Sequence of chain 1.D:
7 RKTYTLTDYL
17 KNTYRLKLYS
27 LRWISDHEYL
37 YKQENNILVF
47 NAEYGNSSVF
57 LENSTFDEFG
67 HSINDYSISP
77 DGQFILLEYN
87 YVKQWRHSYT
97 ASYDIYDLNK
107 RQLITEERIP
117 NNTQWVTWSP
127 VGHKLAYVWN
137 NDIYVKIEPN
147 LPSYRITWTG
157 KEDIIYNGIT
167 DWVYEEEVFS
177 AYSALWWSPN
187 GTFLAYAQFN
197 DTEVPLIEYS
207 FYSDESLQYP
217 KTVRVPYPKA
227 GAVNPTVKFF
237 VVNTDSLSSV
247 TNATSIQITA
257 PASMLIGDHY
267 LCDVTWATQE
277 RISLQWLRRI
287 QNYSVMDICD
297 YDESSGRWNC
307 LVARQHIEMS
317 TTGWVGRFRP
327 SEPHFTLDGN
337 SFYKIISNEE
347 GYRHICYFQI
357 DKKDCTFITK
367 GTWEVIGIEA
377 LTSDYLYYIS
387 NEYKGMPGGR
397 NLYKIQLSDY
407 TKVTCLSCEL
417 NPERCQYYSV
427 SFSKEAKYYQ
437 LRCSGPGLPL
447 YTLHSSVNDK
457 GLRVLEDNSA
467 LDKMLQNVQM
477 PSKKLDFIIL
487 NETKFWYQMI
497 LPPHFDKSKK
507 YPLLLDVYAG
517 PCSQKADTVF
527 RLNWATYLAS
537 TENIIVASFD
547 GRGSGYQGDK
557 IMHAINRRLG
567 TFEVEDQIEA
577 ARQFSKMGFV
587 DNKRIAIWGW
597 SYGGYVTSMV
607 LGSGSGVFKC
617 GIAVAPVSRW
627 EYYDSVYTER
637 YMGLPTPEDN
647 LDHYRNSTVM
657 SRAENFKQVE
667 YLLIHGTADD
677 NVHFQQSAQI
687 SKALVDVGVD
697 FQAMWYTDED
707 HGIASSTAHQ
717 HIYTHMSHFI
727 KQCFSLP

Binding-site contacts:
Ligand atom O6 contacts residue THR198 of chain 1.D at 3.6 Å.
Ligand atom C4 contacts residue ASN196 of chain 1.D at 4.1 Å.
Ligand atom C6 contacts residue THR198 of chain 1.D at 4.3 Å.
Ligand atom C7 contacts residue ILE161 of chain 1.D at 4.4 Å (hydrophobic).
Ligand atom O7 contacts residue THR198 of chain 1.D at 3.8 Å.
Ligand atom C3 contacts residue ASN196 of chain 1.D at 3.8 Å.
Ligand atom C1 contacts residue ASN196 of chain 1.D at 1.5 Å.
Ligand atom O7 contacts residue ASN196 of chain 1.D at 3.5 Å (h-bond).
Ligand atom C8 contacts residue ILE161 of chain 1.D at 3.8 Å (hydrophobic).
Ligand atom C2 contacts residue ASN196 of chain 1.D at 2.5 Å.
Ligand atom O5 contacts residue ASN196 of chain 1.D at 2.1 Å (h-bond).
Ligand atom C8 contacts residue THR198 of chain 1.D at 4.2 Å.
Ligand atom C1 contacts residue THR198 of chain 1.D at 3.5 Å.
Ligand atom C8 contacts residue GLN194 of chain 1.D at 4.3 Å.
Ligand atom C5 contacts residue THR198 of chain 1.D at 3.8 Å.
Ligand atom C7 contacts residue ASN196 of chain 1.D at 3.5 Å.
Ligand atom O7 contacts residue LYS234 of chain 1.D at 4.2 Å.
Ligand atom O5 contacts residue THR198 of chain 1.D at 3.8 Å.
Ligand atom O6 contacts residue GLU199 of chain 1.D at 2.9 Å (salt-bridge).
Ligand atom C5 contacts residue ASN196 of chain 1.D at 3.5 Å.
Ligand atom N2 contacts residue ILE161 of chain 1.D at 4.0 Å.
Ligand atom C6 contacts residue GLU199 of chain 1.D at 3.8 Å.
Ligand atom C6 contacts residue ASN196 of chain 1.D at 4.5 Å.
Ligand atom N2 contacts residue ASN196 of chain 1.D at 3.0 Å (h-bond).
Ligand atom O7 contacts residue GLU199 of chain 1.D at 4.2 Å.
Ligand atom C7 contacts residue THR198 of chain 1.D at 4.1 Å.
Ligand atom O7 contacts residue GLN194 of chain 1.D at 4.2 Å.
Ligand atom C1 contacts residue ILE161 of chain 1.D at 4.4 Å (hydrophobic).

The protein below binds the small molecule below.
Small molecule (SMILES): CC(=O)N[C@H]1[C@H](O[C@H]2[C@H](O)[C@@H](NC(C)=O)CO[C@@H]2CO)O[C@H](CO)[C@@H](O)[C@@H]1O